Sequence of chain 1.B:
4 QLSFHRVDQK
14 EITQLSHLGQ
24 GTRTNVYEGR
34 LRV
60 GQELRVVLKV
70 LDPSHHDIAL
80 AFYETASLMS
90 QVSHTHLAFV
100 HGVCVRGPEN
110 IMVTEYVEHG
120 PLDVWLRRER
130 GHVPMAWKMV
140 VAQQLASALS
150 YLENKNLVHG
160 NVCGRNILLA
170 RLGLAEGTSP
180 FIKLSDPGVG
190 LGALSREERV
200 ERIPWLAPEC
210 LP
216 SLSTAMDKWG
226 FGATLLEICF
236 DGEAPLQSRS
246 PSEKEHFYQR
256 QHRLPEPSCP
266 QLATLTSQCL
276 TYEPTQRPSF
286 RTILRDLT

The small molecule below binds the protein below.
Small molecule (SMILES): CNc1cc(Nc2cccn(-c3ccccn3)c2=O)nc2c(C(=O)N[C@@H]3CC[C@H]3OC)cnn12

Binding-site contacts:
Ligand atom C4 contacts residue ASN165 of chain 1.B at 3.4 Å.
Ligand atom C1 contacts residue GLY24 of chain 1.B at 3.6 Å.
Ligand atom N33 contacts residue TYR115 of chain 1.B at 3.7 Å.
Ligand atom C29 contacts residue ARG164 of chain 1.B at 3.2 Å.
Ligand atom C34 contacts residue GLU117 of chain 1.B at 3.4 Å.
Ligand atom C8 contacts residue LEU167 of chain 1.B at 3.7 Å (hydrophobic).
Ligand atom C3 contacts residue LYS68 of chain 1.B at 3.7 Å.
Ligand atom O9 contacts residue LEU167 of chain 1.B at 3.4 Å.
Ligand atom C11 contacts residue GLU114 of chain 1.B at 3.2 Å.
Ligand atom O32 contacts residue LEU21 of chain 1.B at 3.4 Å (h-bond).
Ligand atom C10 contacts residue LEU167 of chain 1.B at 3.8 Å (hydrophobic).
Ligand atom C29 contacts residue VAL123 of chain 1.B at 3.3 Å (hydrophobic).
Ligand atom C34 contacts residue TYR115 of chain 1.B at 3.5 Å (hydrophobic).
Ligand atom O2 contacts residue LYS68 of chain 1.B at 2.9 Å (salt-bridge).
Ligand atom C8 contacts residue LYS68 of chain 1.B at 3.7 Å.
Ligand atom N24 contacts residue LEU21 of chain 1.B at 3.5 Å (h-bond).
Ligand atom C20 contacts residue LEU21 of chain 1.B at 3.4 Å (hydrophobic).
Ligand atom C20 contacts residue PRO120 of chain 1.B at 3.7 Å (hydrophobic).
Ligand atom C6 contacts residue LYS68 of chain 1.B at 3.4 Å.
Ligand atom C11 contacts residue LEU167 of chain 1.B at 3.5 Å (hydrophobic).
Ligand atom N19 contacts residue PRO120 of chain 1.B at 3.6 Å.
Ligand atom N12 contacts residue VAL66 of chain 1.B at 3.6 Å.
Ligand atom C16 contacts residue PRO120 of chain 1.B at 3.7 Å (hydrophobic).
Ligand atom C31 contacts residue LEU21 of chain 1.B at 3.2 Å (hydrophobic).
Ligand atom C1 contacts residue VAL29 of chain 1.B at 3.5 Å (hydrophobic).
Ligand atom C23 contacts residue GLN23 of chain 1.B at 3.7 Å.
Ligand atom C26 contacts residue LEU21 of chain 1.B at 3.5 Å (hydrophobic).
Ligand atom C5 contacts residue ARG164 of chain 1.B at 3.3 Å.
Ligand atom N12 contacts residue VAL116 of chain 1.B at 3.1 Å (h-bond).
Ligand atom C31 contacts residue PRO120 of chain 1.B at 3.7 Å (hydrophobic).
Ligand atom N33 contacts residue VAL116 of chain 1.B at 3.0 Å (h-bond).
Ligand atom N12 contacts residue TYR115 of chain 1.B at 3.8 Å.
Ligand atom N30 contacts residue ARG164 of chain 1.B at 3.1 Å.
Ligand atom C6 contacts residue SER184 of chain 1.B at 3.7 Å.
Ligand atom O9 contacts residue SER184 of chain 1.B at 3.5 Å (h-bond).
Ligand atom O9 contacts residue LYS68 of chain 1.B at 2.9 Å (salt-bridge).
Ligand atom O2 contacts residue VAL29 of chain 1.B at 3.8 Å.
Ligand atom C11 contacts residue VAL66 of chain 1.B at 3.8 Å (hydrophobic).
Ligand atom C34 contacts residue VAL116 of chain 1.B at 3.2 Å (hydrophobic).
Ligand atom N30 contacts residue VAL123 of chain 1.B at 3.4 Å.